Sequence of chain 1.A:
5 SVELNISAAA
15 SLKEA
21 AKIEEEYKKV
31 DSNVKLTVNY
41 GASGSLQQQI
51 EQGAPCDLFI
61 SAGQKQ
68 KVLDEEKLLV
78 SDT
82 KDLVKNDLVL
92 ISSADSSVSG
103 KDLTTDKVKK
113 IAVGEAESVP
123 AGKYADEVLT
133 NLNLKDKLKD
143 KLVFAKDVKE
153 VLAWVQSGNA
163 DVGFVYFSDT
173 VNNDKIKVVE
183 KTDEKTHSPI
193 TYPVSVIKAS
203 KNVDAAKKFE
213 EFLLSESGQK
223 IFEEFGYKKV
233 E

Binding-site contacts:
Ligand atom OH contacts residue PRO191 of chain 1.A at 4.5 Å.
Ligand atom C2 contacts residue GLY63 of chain 1.A at 4.2 Å.
Ligand atom C3 contacts residue GLN64 of chain 1.A at 3.6 Å.
Ligand atom OH contacts residue TYR126 of chain 1.A at 3.8 Å.
Ligand atom C2 contacts residue GLN64 of chain 1.A at 3.3 Å.
Ligand atom C2 contacts residue LYS65 of chain 1.A at 3.9 Å.
Ligand atom C3 contacts residue GLY63 of chain 1.A at 4.2 Å.
Ligand atom OH contacts residue GLN64 of chain 1.A at 4.2 Å.
Ligand atom C4 contacts residue GLY63 of chain 1.A at 3.7 Å.
Ligand atom C3 contacts residue LYS65 of chain 1.A at 3.6 Å.
Ligand atom C4 contacts residue GLN64 of chain 1.A at 4.1 Å.
Ligand atom C1 contacts residue LYS65 of chain 1.A at 4.2 Å.
Ligand atom C1 contacts residue GLN64 of chain 1.A at 3.9 Å.

The small molecule below binds the protein below.
Small molecule (SMILES): CC[C@H](C)O